Sequence of chain 1.D:
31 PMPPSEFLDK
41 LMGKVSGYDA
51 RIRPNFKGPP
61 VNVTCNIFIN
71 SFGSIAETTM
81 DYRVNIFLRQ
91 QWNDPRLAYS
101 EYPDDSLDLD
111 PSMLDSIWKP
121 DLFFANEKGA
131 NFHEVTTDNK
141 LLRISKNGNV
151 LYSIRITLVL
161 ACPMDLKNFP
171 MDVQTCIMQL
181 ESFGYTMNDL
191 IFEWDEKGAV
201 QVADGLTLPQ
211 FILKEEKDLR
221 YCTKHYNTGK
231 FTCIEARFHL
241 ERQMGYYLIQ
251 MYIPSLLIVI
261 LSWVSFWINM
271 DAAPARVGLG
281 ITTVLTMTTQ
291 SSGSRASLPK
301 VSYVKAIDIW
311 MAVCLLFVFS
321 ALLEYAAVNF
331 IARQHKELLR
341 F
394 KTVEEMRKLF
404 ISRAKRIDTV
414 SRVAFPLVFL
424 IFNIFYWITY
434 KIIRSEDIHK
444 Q

This small molecule binds to this protein.
Small molecule (SMILES): CCCCCCCC(=O)OC[C@H](COP(=O)(O)O[C@@H]1[C@H](O)[C@H](O)[C@@H](OP(=O)(O)O)[C@H](OP(=O)(O)O)[C@H]1O)OC(=O)CCCCCCC

Binding-site contacts:
Ligand atom C5B contacts residue PHE418 of chain 1.D at 4.3 Å (hydrophobic).
Ligand atom C6A contacts residue LEU323 of chain 1.D at 4.0 Å (hydrophobic).
Ligand atom C6A contacts residue SER320 of chain 1.D at 4.0 Å.
Ligand atom C4A contacts residue SER320 of chain 1.D at 4.0 Å.
Ligand atom C8B contacts residue LEU316 of chain 1.D at 3.7 Å (hydrophobic).
Ligand atom C5B contacts residue PHE317 of chain 1.D at 4.4 Å (hydrophobic).
Ligand atom C6B contacts residue PHE317 of chain 1.D at 3.7 Å (hydrophobic).
Ligand atom C6B contacts residue VAL421 of chain 1.D at 4.0 Å (hydrophobic).
Ligand atom O13 contacts residue VAL413 of chain 1.D at 4.1 Å.
Ligand atom C4A contacts residue LEU323 of chain 1.D at 4.2 Å (hydrophobic).
Ligand atom P1 contacts residue VAL413 of chain 1.D at 4.1 Å.
Ligand atom C3B contacts residue VAL421 of chain 1.D at 4.4 Å (hydrophobic).
Ligand atom C2B contacts residue PHE418 of chain 1.D at 3.9 Å (hydrophobic).
Ligand atom O11 contacts residue VAL413 of chain 1.D at 3.3 Å.
Ligand atom C7B contacts residue LEU316 of chain 1.D at 3.8 Å (hydrophobic).
Ligand atom C5B contacts residue SER320 of chain 1.D at 4.3 Å.
Ligand atom O12 contacts residue VAL413 of chain 1.D at 4.5 Å.
Ligand atom C8B contacts residue PHE317 of chain 1.D at 4.3 Å (hydrophobic).